Sequence of chain 1.L:
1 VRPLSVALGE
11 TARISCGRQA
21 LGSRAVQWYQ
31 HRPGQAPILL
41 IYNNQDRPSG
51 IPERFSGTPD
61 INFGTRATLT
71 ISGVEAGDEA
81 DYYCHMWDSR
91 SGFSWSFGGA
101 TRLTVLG

Sequence of chain 1.I:
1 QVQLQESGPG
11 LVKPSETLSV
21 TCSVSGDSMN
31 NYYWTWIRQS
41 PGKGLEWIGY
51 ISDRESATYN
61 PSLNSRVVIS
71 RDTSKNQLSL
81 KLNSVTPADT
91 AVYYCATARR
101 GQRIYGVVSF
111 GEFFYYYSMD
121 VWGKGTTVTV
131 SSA

Binding-site contacts:
Ligand atom C8 contacts residue HIS291 of chain 1.C at 3.4 Å.
Ligand atom O6 contacts residue GLN45 of chain 1.L at 3.8 Å.
Ligand atom C7 contacts residue HIS291 of chain 1.C at 3.7 Å.
Ligand atom O5 contacts residue ASN293 of chain 1.C at 2.4 Å (h-bond).
Ligand atom C3 contacts residue ILE61 of chain 1.L at 3.1 Å (hydrophobic).
Ligand atom O5 contacts residue GLY106 of chain 1.I at 3.7 Å.
Ligand atom C1 contacts residue ARG103 of chain 1.I at 3.9 Å.
Ligand atom C2 contacts residue GLY106 of chain 1.I at 3.5 Å.
Ligand atom C4 contacts residue ILE104 of chain 1.I at 4.1 Å (hydrophobic).
Ligand atom O4 contacts residue ASP60 of chain 1.L at 3.8 Å.
Ligand atom C2 contacts residue ARG103 of chain 1.I at 4.0 Å.
Ligand atom C4 contacts residue GLN45 of chain 1.L at 3.9 Å.
Ligand atom C5 contacts residue ILE104 of chain 1.I at 3.4 Å (hydrophobic).
Ligand atom C5 contacts residue GLY106 of chain 1.I at 4.1 Å.
Ligand atom O2 contacts residue ARG103 of chain 1.I at 3.9 Å.
Ligand atom O4 contacts residue GLN45 of chain 1.L at 3.7 Å.
Ligand atom C3 contacts residue ASP60 of chain 1.L at 3.9 Å.
Ligand atom O3 contacts residue ILE104 of chain 1.I at 4.0 Å.
Ligand atom O3 contacts residue ILE61 of chain 1.L at 2.6 Å.
Ligand atom C2 contacts residue ASN293 of chain 1.C at 2.5 Å.
Ligand atom C1 contacts residue ASN293 of chain 1.C at 1.4 Å.
Ligand atom C4 contacts residue ARG103 of chain 1.I at 3.7 Å.
Ligand atom O3 contacts residue GLY106 of chain 1.I at 3.9 Å.
Ligand atom C4 contacts residue GLY106 of chain 1.I at 3.5 Å.
Ligand atom C5 contacts residue ASN293 of chain 1.C at 3.6 Å.
Ligand atom C7 contacts residue ASN293 of chain 1.C at 3.0 Å.
Ligand atom C3 contacts residue GLY106 of chain 1.I at 3.8 Å.
Ligand atom O3 contacts residue ARG103 of chain 1.I at 1.8 Å (salt-bridge).
Ligand atom C1 contacts residue GLY106 of chain 1.I at 4.1 Å.
Ligand atom C2 contacts residue ILE61 of chain 1.L at 3.7 Å (hydrophobic).
Ligand atom C8 contacts residue THR259 of chain 1.C at 3.3 Å.
Ligand atom C6 contacts residue ASN43 of chain 1.L at 3.0 Å.
Ligand atom O7 contacts residue ASN293 of chain 1.C at 2.8 Å (h-bond).
Ligand atom N2 contacts residue HIS291 of chain 1.C at 3.2 Å (h-bond).
Ligand atom O6 contacts residue ASN43 of chain 1.L at 3.0 Å (h-bond).
Ligand atom N2 contacts residue ASN293 of chain 1.C at 2.9 Å (h-bond).
Ligand atom O3 contacts residue ILE104 of chain 1.I at 3.4 Å (h-bond).
Ligand atom O4 contacts residue ILE104 of chain 1.I at 4.0 Å.
Ligand atom C3 contacts residue ARG103 of chain 1.I at 2.9 Å.
Ligand atom C3 contacts residue ASN293 of chain 1.C at 3.8 Å.

Sequence of chain 1.C:
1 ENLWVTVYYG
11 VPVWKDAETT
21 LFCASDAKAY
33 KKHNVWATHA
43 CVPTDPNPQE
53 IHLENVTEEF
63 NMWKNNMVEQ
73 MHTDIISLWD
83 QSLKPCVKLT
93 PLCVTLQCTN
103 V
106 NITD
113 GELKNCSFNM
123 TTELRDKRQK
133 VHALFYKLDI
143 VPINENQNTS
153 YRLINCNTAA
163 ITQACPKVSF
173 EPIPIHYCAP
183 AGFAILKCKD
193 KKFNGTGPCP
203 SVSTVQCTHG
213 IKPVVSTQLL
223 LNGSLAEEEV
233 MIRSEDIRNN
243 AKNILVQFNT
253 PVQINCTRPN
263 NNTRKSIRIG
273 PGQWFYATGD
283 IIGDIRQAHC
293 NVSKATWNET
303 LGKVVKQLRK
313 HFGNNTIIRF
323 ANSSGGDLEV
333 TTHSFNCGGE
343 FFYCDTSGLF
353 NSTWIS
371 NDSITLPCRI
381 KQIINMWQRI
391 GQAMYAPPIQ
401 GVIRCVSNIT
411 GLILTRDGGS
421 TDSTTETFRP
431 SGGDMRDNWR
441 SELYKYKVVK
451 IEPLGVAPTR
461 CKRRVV

A protein and the small-molecule ligand that binds it are described below.
Small molecule (SMILES): CC(=O)N[C@H]1[C@H](O[C@H]2[C@H](O)[C@@H](NC(C)=O)CO[C@@H]2CO)O[C@H](CO)[C@@H](O[C@@H]2O[C@H](CO[C@H]3O[C@H](CO[C@H]4O[C@H](CO)[C@@H](O)[C@H](O)[C@@H]4O[C@H]4O[C@H](CO)[C@@H](O)[C@H](O)[C@@H]4O)[C@@H](O)[C@H](O[C@@H]4O[C@H](CO)[C@@H](O)[C@H](O)[C@@H]4O)[C@@H]3O)[C@@H](O)[C@]3(O[C@]34O[C@H](CO)[C@@H](O)[C@H](O)[C@@H]4O[C@@H]3O[C@H](CO)[C@@H](O)[C@H](O)[C@@H]3O)[C@@H]2O)[C@@H]1O